Binding-site contacts:
Ligand atom O30 contacts residue GLU48 of chain 1.A at 2.3 Å (salt-bridge).
Ligand atom C17 contacts residue ASP46 of chain 1.A at 3.2 Å.
Ligand atom C01 contacts residue MET116 of chain 1.A at 3.7 Å (hydrophobic).
Ligand atom C15 contacts residue VAL228 of chain 1.A at 3.4 Å (hydrophobic).
Ligand atom C28 contacts residue LEU82 of chain 1.A at 3.6 Å (hydrophobic).
Ligand atom C19 contacts residue VAL228 of chain 1.A at 3.5 Å (hydrophobic).
Ligand atom C21 contacts residue PHE120 of chain 1.A at 3.6 Å (hydrophobic).
Ligand atom C08 contacts residue GLY216 of chain 1.A at 3.5 Å.
Ligand atom C20 contacts residue THR42 of chain 1.A at 3.5 Å.
Ligand atom C18 contacts residue ASP46 of chain 1.A at 3.3 Å.
Ligand atom C26 contacts residue LEU86 of chain 1.A at 3.8 Å (hydrophobic).
Ligand atom C01 contacts residue ILE119 of chain 1.A at 3.8 Å (hydrophobic).
Ligand atom C01 contacts residue HIS219 of chain 1.A at 3.4 Å.
Ligand atom C25 contacts residue LEU123 of chain 1.A at 3.8 Å (hydrophobic).
Ligand atom C31 contacts residue GLU48 of chain 1.A at 3.3 Å.
Ligand atom C29 contacts residue GLU48 of chain 1.A at 3.2 Å.
Ligand atom C03 contacts residue MET116 of chain 1.A at 3.8 Å (hydrophobic).
Ligand atom C14 contacts residue VAL228 of chain 1.A at 3.4 Å (hydrophobic).
Ligand atom C17 contacts residue VAL228 of chain 1.A at 3.4 Å (hydrophobic).
Ligand atom C12 contacts residue ALA45 of chain 1.A at 3.5 Å (hydrophobic).
Ligand atom O30 contacts residue ARG89 of chain 1.A at 3.2 Å (salt-bridge).
Ligand atom C19 contacts residue LEU220 of chain 1.A at 3.6 Å (hydrophobic).
Ligand atom C33 contacts residue PHE99 of chain 1.A at 3.7 Å (hydrophobic).
Ligand atom C20 contacts residue LEU220 of chain 1.A at 3.6 Å (hydrophobic).
Ligand atom C26 contacts residue MET83 of chain 1.A at 3.7 Å (hydrophobic).
Ligand atom C19 contacts residue THR42 of chain 1.A at 3.3 Å.
Ligand atom C21 contacts residue ILE119 of chain 1.A at 3.6 Å (hydrophobic).
Ligand atom C03 contacts residue ILE119 of chain 1.A at 3.8 Å (hydrophobic).
Ligand atom N16 contacts residue ASP46 of chain 1.A at 2.6 Å (salt-bridge).
Ligand atom O02 contacts residue ILE119 of chain 1.A at 3.8 Å.
Ligand atom C15 contacts residue ASP46 of chain 1.A at 3.3 Å.
Ligand atom O02 contacts residue MET116 of chain 1.A at 3.1 Å.
Ligand atom C07 contacts residue LEU220 of chain 1.A at 3.8 Å (hydrophobic).
Ligand atom C17 contacts residue PRO230 of chain 1.A at 3.6 Å (hydrophobic).
Ligand atom C22 contacts residue ILE119 of chain 1.A at 3.7 Å (hydrophobic).
Ligand atom N16 contacts residue VAL228 of chain 1.A at 2.8 Å (h-bond).
Ligand atom C34 contacts residue PHE99 of chain 1.A at 3.8 Å (hydrophobic).
Ligand atom C18 contacts residue TRP78 of chain 1.A at 3.5 Å (hydrophobic).
Ligand atom O30 contacts residue LEU82 of chain 1.A at 3.7 Å.
Ligand atom C18 contacts residue LEU49 of chain 1.A at 3.6 Å (hydrophobic).

This small molecule binds to this protein.
Small molecule (SMILES): CCNCCc1ccc(CN(CC)c2cc(OC)ccc2[C@@H]2CCc3cc(O)ccc3C2)cc1

Sequence of chain 1.A:
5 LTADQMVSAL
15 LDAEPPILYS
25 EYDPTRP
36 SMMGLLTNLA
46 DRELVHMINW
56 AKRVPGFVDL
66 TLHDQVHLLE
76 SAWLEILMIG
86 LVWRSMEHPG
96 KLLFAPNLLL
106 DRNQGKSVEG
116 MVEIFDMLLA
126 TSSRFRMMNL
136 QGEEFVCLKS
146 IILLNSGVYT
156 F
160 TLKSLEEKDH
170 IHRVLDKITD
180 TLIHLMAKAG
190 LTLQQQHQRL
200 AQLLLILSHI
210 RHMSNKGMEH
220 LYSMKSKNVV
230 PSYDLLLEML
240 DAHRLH